Sequence of chain 1.D:
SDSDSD

The protein below binds the small molecule below.
Small molecule (SMILES): CC(=O)N[C@@H]1[C@@H](O)[C@H](O)[C@@H](CO)O[C@H]1O

Sequence of chain 1.B:
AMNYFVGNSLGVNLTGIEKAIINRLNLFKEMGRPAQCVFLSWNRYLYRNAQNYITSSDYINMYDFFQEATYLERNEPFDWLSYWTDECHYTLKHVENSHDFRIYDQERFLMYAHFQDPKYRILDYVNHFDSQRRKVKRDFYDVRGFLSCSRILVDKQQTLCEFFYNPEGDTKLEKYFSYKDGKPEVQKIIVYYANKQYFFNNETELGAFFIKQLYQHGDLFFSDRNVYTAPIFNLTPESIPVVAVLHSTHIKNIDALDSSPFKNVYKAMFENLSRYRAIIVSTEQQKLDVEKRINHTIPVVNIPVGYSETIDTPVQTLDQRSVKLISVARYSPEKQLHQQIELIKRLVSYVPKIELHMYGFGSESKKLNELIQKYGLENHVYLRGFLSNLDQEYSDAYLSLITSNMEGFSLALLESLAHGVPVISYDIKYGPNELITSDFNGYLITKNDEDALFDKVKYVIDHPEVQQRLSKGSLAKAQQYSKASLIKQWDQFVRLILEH

Binding-site contacts:
Ligand atom C1 contacts residue ASP7 of chain 1.D at 4.0 Å.
Ligand atom C6 contacts residue ASP100 of chain 1.B at 4.5 Å.
Ligand atom C5 contacts residue TYR112 of chain 1.B at 4.1 Å (hydrophobic).
Ligand atom C1 contacts residue SER6 of chain 1.D at 1.5 Å.
Ligand atom C1 contacts residue ASP3 of chain 1.D at 4.4 Å.
Ligand atom N2 contacts residue ASP3 of chain 1.D at 3.4 Å (salt-bridge).
Ligand atom C7 contacts residue ASP7 of chain 1.D at 3.6 Å.
Ligand atom C2 contacts residue SER6 of chain 1.D at 2.7 Å.
Ligand atom C4 contacts residue SER6 of chain 1.D at 3.7 Å.
Ligand atom C6 contacts residue TYR112 of chain 1.B at 4.2 Å (hydrophobic).
Ligand atom O6 contacts residue SER98 of chain 1.B at 3.8 Å.
Ligand atom C8 contacts residue ASP7 of chain 1.D at 3.5 Å.
Ligand atom O7 contacts residue ASP7 of chain 1.D at 3.6 Å.
Ligand atom C7 contacts residue ASP3 of chain 1.D at 4.3 Å.
Ligand atom O4 contacts residue ASP3 of chain 1.D at 3.4 Å (salt-bridge).
Ligand atom O7 contacts residue SER6 of chain 1.D at 3.8 Å.
Ligand atom C7 contacts residue SER6 of chain 1.D at 4.2 Å.
Ligand atom O5 contacts residue SER6 of chain 1.D at 2.3 Å (h-bond).
Ligand atom O5 contacts residue TYR112 of chain 1.B at 4.0 Å.
Ligand atom O6 contacts residue VAL95 of chain 1.B at 4.1 Å.
Ligand atom O3 contacts residue ASP3 of chain 1.D at 3.0 Å (salt-bridge).
Ligand atom N2 contacts residue ASP7 of chain 1.D at 4.4 Å.
Ligand atom C6 contacts residue SER6 of chain 1.D at 4.3 Å.
Ligand atom O6 contacts residue ASP100 of chain 1.B at 3.1 Å (salt-bridge).
Ligand atom O7 contacts residue ASP3 of chain 1.D at 4.3 Å.
Ligand atom N2 contacts residue SER6 of chain 1.D at 3.2 Å (h-bond).
Ligand atom O6 contacts residue TYR112 of chain 1.B at 3.2 Å (h-bond).
Ligand atom C3 contacts residue SER6 of chain 1.D at 3.2 Å.
Ligand atom C3 contacts residue ASP3 of chain 1.D at 3.7 Å.
Ligand atom C2 contacts residue ASP3 of chain 1.D at 4.1 Å.
Ligand atom C4 contacts residue ASP3 of chain 1.D at 4.2 Å.
Ligand atom C5 contacts residue SER6 of chain 1.D at 3.0 Å.